A small-molecule ligand and the protein it binds are described below.
Small molecule (SMILES): CC(=O)N[C@H]1[C@H](O[C@H]2[C@H](O)[C@@H](NC(C)=O)CO[C@@H]2CO)O[C@H](CO)[C@@H](O)[C@@H]1O

Sequence of chain 1.A:
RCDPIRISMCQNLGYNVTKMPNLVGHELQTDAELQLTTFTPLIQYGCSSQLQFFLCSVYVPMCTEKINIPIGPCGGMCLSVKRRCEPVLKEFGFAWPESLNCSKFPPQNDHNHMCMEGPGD

Binding-site contacts:
Ligand atom C1 contacts residue SER107 of chain 1.A at 4.2 Å.
Ligand atom C5 contacts residue SER107 of chain 1.A at 3.5 Å.
Ligand atom O5 contacts residue ASN105 of chain 1.A at 2.2 Å (h-bond).
Ligand atom N2 contacts residue GLU102 of chain 1.A at 3.6 Å.
Ligand atom C8 contacts residue GLU102 of chain 1.A at 4.4 Å.
Ligand atom C4 contacts residue ASN105 of chain 1.A at 4.2 Å.
Ligand atom O5 contacts residue SER107 of chain 1.A at 3.5 Å.
Ligand atom C7 contacts residue ASN105 of chain 1.A at 3.5 Å.
Ligand atom O5 contacts residue GLU102 of chain 1.A at 4.0 Å.
Ligand atom C1 contacts residue ASN105 of chain 1.A at 1.4 Å.
Ligand atom O7 contacts residue ASN105 of chain 1.A at 3.6 Å (h-bond).
Ligand atom C2 contacts residue GLU102 of chain 1.A at 3.5 Å.
Ligand atom C2 contacts residue ASN105 of chain 1.A at 2.6 Å.
Ligand atom C3 contacts residue ASN105 of chain 1.A at 3.9 Å.
Ligand atom C1 contacts residue GLU102 of chain 1.A at 3.5 Å.
Ligand atom C7 contacts residue GLU102 of chain 1.A at 4.4 Å.
Ligand atom C6 contacts residue SER107 of chain 1.A at 3.4 Å.
Ligand atom N2 contacts residue ASN105 of chain 1.A at 3.1 Å (h-bond).
Ligand atom C5 contacts residue ASN105 of chain 1.A at 3.5 Å.